Binding-site contacts:
Ligand atom C14 contacts residue TYR124 of chain 1.B at 3.0 Å (hydrophobic).
Ligand atom C25 contacts residue TYR337 of chain 1.B at 3.7 Å (hydrophobic).
Ligand atom O28 contacts residue PHE338 of chain 1.B at 3.0 Å.
Ligand atom C5A contacts residue GLU285 of chain 1.B at 3.8 Å.
Ligand atom C17 contacts residue TYR341 of chain 1.B at 3.4 Å (hydrophobic).
Ligand atom C24 contacts residue CO31 of chain 1.G at 3.3 Å.
Ligand atom N27 contacts residue TYR337 of chain 1.B at 3.0 Å.
Ligand atom C6 contacts residue TYR72 of chain 1.B at 3.5 Å (hydrophobic).
Ligand atom C23 contacts residue CO31 of chain 1.G at 3.6 Å.
Ligand atom N9 contacts residue TYR72 of chain 1.B at 3.6 Å (h-bond).
Ligand atom N27 contacts residue PHE338 of chain 1.B at 3.2 Å.
Ligand atom C7 contacts residue TRP286 of chain 1.B at 3.5 Å (hydrophobic).
Ligand atom C14 contacts residue TYR341 of chain 1.B at 3.6 Å (hydrophobic).
Ligand atom C4 contacts residue GLU285 of chain 1.B at 3.5 Å.
Ligand atom C11 contacts residue TYR341 of chain 1.B at 3.4 Å (hydrophobic).
Ligand atom C2 contacts residue TYR124 of chain 1.B at 3.8 Å (hydrophobic).
Ligand atom C21 contacts residue TRP86 of chain 1.B at 3.7 Å (hydrophobic).
Ligand atom C8A contacts residue TYR72 of chain 1.B at 3.3 Å (hydrophobic).
Ligand atom N2 contacts residue TRP286 of chain 1.B at 3.2 Å.
Ligand atom C8 contacts residue TYR124 of chain 1.B at 3.1 Å (hydrophobic).
Ligand atom N2 contacts residue TYR72 of chain 1.B at 3.9 Å.
Ligand atom C8 contacts residue TYR341 of chain 1.B at 3.8 Å (hydrophobic).
Ligand atom O28 contacts residue TYR337 of chain 1.B at 2.8 Å.
Ligand atom C22 contacts residue TRP86 of chain 1.B at 3.4 Å (hydrophobic).
Ligand atom C5 contacts residue TYR341 of chain 1.B at 3.5 Å (hydrophobic).
Ligand atom C1 contacts residue TRP286 of chain 1.B at 3.3 Å (hydrophobic).
Ligand atom C7 contacts residue TYR72 of chain 1.B at 3.5 Å (hydrophobic).
Ligand atom C17 contacts residue TYR124 of chain 1.B at 3.8 Å (hydrophobic).
Ligand atom O10 contacts residue TYR72 of chain 1.B at 3.6 Å (h-bond).
Ligand atom C11 contacts residue TYR124 of chain 1.B at 2.9 Å (hydrophobic).
Ligand atom C5A contacts residue TYR72 of chain 1.B at 3.6 Å (hydrophobic).
Ligand atom N20 contacts residue TYR337 of chain 1.B at 3.9 Å.
Ligand atom C3 contacts residue TRP286 of chain 1.B at 3.3 Å (hydrophobic).
Ligand atom C5A contacts residue TRP286 of chain 1.B at 3.5 Å (hydrophobic).
Ligand atom C6 contacts residue TRP286 of chain 1.B at 3.2 Å (hydrophobic).
Ligand atom C26 contacts residue TYR337 of chain 1.B at 3.3 Å (hydrophobic).
Ligand atom C2 contacts residue TYR72 of chain 1.B at 3.7 Å (hydrophobic).
Ligand atom C23 contacts residue TRP86 of chain 1.B at 3.7 Å (hydrophobic).
Ligand atom C8A contacts residue TRP286 of chain 1.B at 3.6 Å (hydrophobic).
Ligand atom N27 contacts residue HIS447 of chain 1.B at 3.8 Å.

This protein binds this small molecule.
Small molecule (SMILES): O/N=C/c1cccc[n+]1CCCCCCC[n+]1ccccc1/C=N/O

Sequence of chain 1.B:
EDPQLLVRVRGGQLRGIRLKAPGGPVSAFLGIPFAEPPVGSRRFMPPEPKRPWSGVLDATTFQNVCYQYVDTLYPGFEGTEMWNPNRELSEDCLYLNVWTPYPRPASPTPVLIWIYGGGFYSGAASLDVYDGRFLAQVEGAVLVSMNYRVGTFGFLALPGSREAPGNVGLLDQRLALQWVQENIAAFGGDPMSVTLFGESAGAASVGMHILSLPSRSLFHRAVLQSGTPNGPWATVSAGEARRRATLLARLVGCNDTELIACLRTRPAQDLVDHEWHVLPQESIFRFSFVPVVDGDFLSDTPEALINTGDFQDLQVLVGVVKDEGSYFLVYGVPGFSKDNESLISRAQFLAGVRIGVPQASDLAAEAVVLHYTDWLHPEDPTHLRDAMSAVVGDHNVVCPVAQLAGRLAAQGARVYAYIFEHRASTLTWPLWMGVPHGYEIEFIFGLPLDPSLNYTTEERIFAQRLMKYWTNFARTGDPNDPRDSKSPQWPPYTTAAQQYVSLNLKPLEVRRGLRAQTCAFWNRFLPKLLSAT